A protein and the small-molecule ligand that binds it are described below.
Small molecule (SMILES): N[C@@H](CC(=O)O)C(=O)O

Sequence of chain 1.A:
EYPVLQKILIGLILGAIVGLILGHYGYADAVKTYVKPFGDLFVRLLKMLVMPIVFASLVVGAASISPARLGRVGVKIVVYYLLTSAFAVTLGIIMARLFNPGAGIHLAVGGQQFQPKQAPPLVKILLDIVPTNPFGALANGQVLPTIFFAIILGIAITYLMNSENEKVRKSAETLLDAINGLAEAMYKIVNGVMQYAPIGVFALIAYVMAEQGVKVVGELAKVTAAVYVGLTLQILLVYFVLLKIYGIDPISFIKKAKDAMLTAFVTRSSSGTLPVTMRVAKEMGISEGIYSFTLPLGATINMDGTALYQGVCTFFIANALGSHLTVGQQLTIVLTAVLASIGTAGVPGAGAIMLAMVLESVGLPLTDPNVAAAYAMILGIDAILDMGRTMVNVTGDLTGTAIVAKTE

Binding-site contacts:
Ligand atom OXT contacts residue THR398 of chain 1.A at 3.5 Å.
Ligand atom C contacts residue SER278 of chain 1.A at 3.6 Å.
Ligand atom CG contacts residue ASP394 of chain 1.A at 3.9 Å.
Ligand atom N contacts residue THR398 of chain 1.A at 3.0 Å (h-bond).
Ligand atom O contacts residue MET311 of chain 1.A at 2.9 Å.
Ligand atom CB contacts residue VAL355 of chain 1.A at 3.2 Å (hydrophobic).
Ligand atom OD1 contacts residue ARG397 of chain 1.A at 2.4 Å (salt-bridge).
Ligand atom OXT contacts residue VAL355 of chain 1.A at 3.7 Å.
Ligand atom CB contacts residue GLY357 of chain 1.A at 3.8 Å.
Ligand atom OXT contacts residue ARG276 of chain 1.A at 3.3 Å (salt-bridge).
Ligand atom OD2 contacts residue THR314 of chain 1.A at 3.2 Å (h-bond).
Ligand atom C contacts residue THR398 of chain 1.A at 3.3 Å.
Ligand atom N contacts residue VAL355 of chain 1.A at 3.8 Å.
Ligand atom CB contacts residue ARG397 of chain 1.A at 3.8 Å.
Ligand atom CG contacts residue GLY359 of chain 1.A at 3.4 Å.
Ligand atom OD2 contacts residue GLY359 of chain 1.A at 2.8 Å (h-bond).
Ligand atom OD1 contacts residue THR314 of chain 1.A at 2.8 Å (h-bond).
Ligand atom N contacts residue ARG276 of chain 1.A at 2.3 Å (salt-bridge).
Ligand atom OD2 contacts residue THR352 of chain 1.A at 2.9 Å.
Ligand atom N contacts residue GLY357 of chain 1.A at 3.8 Å.
Ligand atom CB contacts residue ASP394 of chain 1.A at 3.4 Å.
Ligand atom C contacts residue MET311 of chain 1.A at 3.6 Å (hydrophobic).
Ligand atom O contacts residue THR398 of chain 1.A at 3.5 Å.
Ligand atom CG contacts residue ARG397 of chain 1.A at 3.4 Å.
Ligand atom OXT contacts residue SER278 of chain 1.A at 2.9 Å (h-bond).
Ligand atom CA contacts residue THR398 of chain 1.A at 3.4 Å.
Ligand atom N contacts residue PRO356 of chain 1.A at 3.5 Å.
Ligand atom O contacts residue ASN401 of chain 1.A at 2.8 Å (h-bond).
Ligand atom OD2 contacts residue ALA353 of chain 1.A at 3.8 Å.
Ligand atom OD1 contacts residue ASP394 of chain 1.A at 3.4 Å (salt-bridge).
Ligand atom O contacts residue SER278 of chain 1.A at 3.2 Å.
Ligand atom CA contacts residue ARG276 of chain 1.A at 3.6 Å.
Ligand atom C contacts residue ARG276 of chain 1.A at 3.8 Å.
Ligand atom OD2 contacts residue ALA358 of chain 1.A at 3.7 Å.
Ligand atom C contacts residue ASN401 of chain 1.A at 3.8 Å.
Ligand atom OXT contacts residue GLY354 of chain 1.A at 2.8 Å (h-bond).
Ligand atom N contacts residue ASP394 of chain 1.A at 2.7 Å (salt-bridge).
Ligand atom CA contacts residue ASP394 of chain 1.A at 3.1 Å.
Ligand atom CB contacts residue ALA358 of chain 1.A at 3.8 Å (hydrophobic).
Ligand atom CG contacts residue THR314 of chain 1.A at 3.2 Å.